The protein below binds the small molecule below.
Small molecule (SMILES): CC(=O)N[C@@H](CCCN=C(N)N)C(=O)N[C@H]1CCCNC(=O)CCNC(=O)[C@H](CO)NC(=O)[C@H](CC(C)C)NC(=O)[C@H](CC2=c3ccccc3=NC2)NC(=O)[C@H](CCC(=O)O)NC(=O)[C@H](Cc2ccccc2)NC(=O)[C@H](Cc2ccc(O)cc2)NC(=O)[C@H](CCC(=O)O)NC(=O)[C@H](CC(C)C)NC1=O

Binding-site contacts:
Ligand atom CD2 contacts residue TRP21 of chain 1.B at 3.6 Å (hydrophobic).
Ligand atom CE2 contacts residue ASP19 of chain 1.B at 3.5 Å.
Ligand atom CH3 contacts residue ASN53 of chain 1.B at 3.6 Å.
Ligand atom CZ contacts residue HIS28 of chain 1.A at 3.8 Å.
Ligand atom OG contacts residue GLN42 of chain 1.B at 3.3 Å (h-bond).
Ligand atom CZ contacts residue GLY20 of chain 1.B at 3.5 Å.
Ligand atom CB contacts residue GLN42 of chain 1.B at 3.6 Å.
Ligand atom OH contacts residue THR315 of chain 1.A at 2.9 Å (h-bond).
Ligand atom CB contacts residue THR49 of chain 1.B at 3.8 Å.
Ligand atom CE2 contacts residue TRP21 of chain 1.B at 3.7 Å (hydrophobic).
Ligand atom CD2 contacts residue THR49 of chain 1.B at 3.6 Å.
Ligand atom CH2 contacts residue GLN38 of chain 1.B at 3.3 Å.
Ligand atom CD1 contacts residue HIS28 of chain 1.A at 3.6 Å.
Ligand atom NE1 contacts residue ASP19 of chain 1.B at 2.8 Å (salt-bridge).
Ligand atom CB contacts residue ASN53 of chain 1.B at 3.6 Å.
Ligand atom CZ contacts residue THR315 of chain 1.A at 3.7 Å.
Ligand atom CD2 contacts residue ILE45 of chain 1.B at 3.8 Å (hydrophobic).
Ligand atom CE2 contacts residue HIS28 of chain 1.A at 3.8 Å.
Ligand atom CE2 contacts residue THR315 of chain 1.A at 3.7 Å.
Ligand atom CE2 contacts residue GLY20 of chain 1.B at 3.8 Å.
Ligand atom CD2 contacts residue GLN38 of chain 1.B at 3.9 Å.
Ligand atom CH2 contacts residue THR41 of chain 1.B at 3.9 Å.
Ligand atom CG contacts residue HIS28 of chain 1.A at 3.6 Å.
Ligand atom CA contacts residue GLN42 of chain 1.B at 3.2 Å.
Ligand atom C contacts residue GLN42 of chain 1.B at 3.5 Å.
Ligand atom CZ3 contacts residue GLN38 of chain 1.B at 3.3 Å.
Ligand atom CE1 contacts residue GLY20 of chain 1.B at 3.5 Å.
Ligand atom CD2 contacts residue THR41 of chain 1.B at 3.9 Å.
Ligand atom CE3 contacts residue GLN38 of chain 1.B at 3.7 Å.
Ligand atom CD1 contacts residue GLY20 of chain 1.B at 3.6 Å.
Ligand atom CE1 contacts residue HIS28 of chain 1.A at 3.6 Å.
Ligand atom CD1 contacts residue ASP19 of chain 1.B at 3.6 Å.
Ligand atom N contacts residue ASN53 of chain 1.B at 3.0 Å (h-bond).
Ligand atom CD2 contacts residue HIS28 of chain 1.A at 3.7 Å.
Ligand atom CZ2 contacts residue ASP19 of chain 1.B at 3.6 Å.
Ligand atom N contacts residue GLN42 of chain 1.B at 2.9 Å (h-bond).
Ligand atom C contacts residue ASN53 of chain 1.B at 3.8 Å.
Ligand atom CE2 contacts residue TRP21 of chain 1.B at 3.8 Å (hydrophobic).
Ligand atom CZ contacts residue TRP21 of chain 1.B at 3.7 Å (hydrophobic).
Ligand atom O contacts residue ASN53 of chain 1.B at 3.3 Å (h-bond).

Sequence of chain 1.B:
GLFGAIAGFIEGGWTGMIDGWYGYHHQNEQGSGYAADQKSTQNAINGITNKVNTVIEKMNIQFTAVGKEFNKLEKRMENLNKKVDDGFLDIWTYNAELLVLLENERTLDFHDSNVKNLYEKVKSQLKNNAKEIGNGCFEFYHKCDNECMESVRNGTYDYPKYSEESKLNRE

Sequence of chain 1.A:
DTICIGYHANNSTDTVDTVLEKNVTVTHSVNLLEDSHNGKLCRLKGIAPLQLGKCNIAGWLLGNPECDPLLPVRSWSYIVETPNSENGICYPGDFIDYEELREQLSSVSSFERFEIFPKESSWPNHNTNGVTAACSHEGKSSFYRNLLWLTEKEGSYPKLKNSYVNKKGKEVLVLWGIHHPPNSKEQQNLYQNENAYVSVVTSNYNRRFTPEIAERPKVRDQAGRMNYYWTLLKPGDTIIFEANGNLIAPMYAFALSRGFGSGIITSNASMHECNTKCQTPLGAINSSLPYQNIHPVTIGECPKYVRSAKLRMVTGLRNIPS